Sequence of chain 1.K:
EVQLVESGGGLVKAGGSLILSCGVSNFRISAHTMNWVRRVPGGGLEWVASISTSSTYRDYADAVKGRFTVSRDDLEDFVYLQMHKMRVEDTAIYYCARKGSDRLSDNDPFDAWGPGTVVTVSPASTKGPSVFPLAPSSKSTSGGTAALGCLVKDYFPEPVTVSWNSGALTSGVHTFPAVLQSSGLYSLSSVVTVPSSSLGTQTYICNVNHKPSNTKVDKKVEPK

The protein below binds the small molecule below.
Small molecule (SMILES): CSCC[C@@H]1NC(=O)[C@H](CC(=O)O)NC(=O)[C@H](CC(C)C)NC(=O)[C@H](C(C)C)NC(=O)[C@H](Cc2cnc[nH]2)NC(=O)[C@H](CO)NC(=O)[C@@H]2CCCN2C(=O)[C@@H]2CCCN2C(=O)[C@@H](NC(=O)[C@H](C)N)CSSC[C@@H](C(=O)N[C@@H](CC(C)C)C(=O)N[C@@H](C)C(=O)N[C@@H](C)C(=O)N[C@H](C=O)CCC(=O)O)NC(=O)[C@H]([C@@H](C)O)NC(=O)CNC(=O)[C@H](CO)NC(=O)[C@H](CCCN=C(N)N)NC1=O

Sequence of chain 1.F:
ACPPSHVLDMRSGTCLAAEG

Binding-site contacts:
Ligand atom CE contacts residue HIS89 of chain 1.J at 3.5 Å.
Ligand atom CB contacts residue TYR57 of chain 1.K at 3.4 Å (hydrophobic).
Ligand atom CD2 contacts residue ALA91 of chain 1.J at 3.8 Å (hydrophobic).
Ligand atom N contacts residue ASP59 of chain 1.K at 3.2 Å (salt-bridge).
Ligand atom C contacts residue TRP31 of chain 1.J at 3.8 Å (hydrophobic).
Ligand atom O contacts residue TRP31 of chain 1.J at 3.0 Å (h-bond).
Ligand atom CG contacts residue TYR93 of chain 1.J at 4.1 Å (hydrophobic).
Ligand atom O contacts residue TYR57 of chain 1.K at 3.8 Å.
Ligand atom C contacts residue ASN107 of chain 1.K at 3.9 Å.
Ligand atom CD1 contacts residue ALA91 of chain 1.J at 3.8 Å (hydrophobic).
Ligand atom O contacts residue ASN107 of chain 1.K at 4.0 Å.
Ligand atom C contacts residue TRP31 of chain 1.J at 4.1 Å (hydrophobic).
Ligand atom CD contacts residue TYR93 of chain 1.J at 4.0 Å (hydrophobic).
Ligand atom O contacts residue TRP31 of chain 1.J at 3.3 Å.
Ligand atom N contacts residue TRP31 of chain 1.J at 3.7 Å.
Ligand atom O contacts residue ALA91 of chain 1.J at 3.8 Å.
Ligand atom CB contacts residue ASP59 of chain 1.K at 4.0 Å.
Ligand atom N contacts residue TYR57 of chain 1.K at 4.1 Å.
Ligand atom C contacts residue TYR57 of chain 1.K at 3.9 Å (hydrophobic).
Ligand atom CG contacts residue TYR57 of chain 1.K at 3.7 Å (hydrophobic).
Ligand atom SD contacts residue SER27 of chain 1.J at 3.8 Å.
Ligand atom CD1 contacts residue GLY92 of chain 1.J at 3.7 Å.
Ligand atom CG contacts residue GLU29 of chain 1.J at 4.0 Å.
Ligand atom O contacts residue ASP59 of chain 1.K at 3.6 Å.
Ligand atom O contacts residue TYR57 of chain 1.K at 3.6 Å.
Ligand atom O contacts residue GLU29 of chain 1.J at 4.0 Å.
Ligand atom O contacts residue GLY92 of chain 1.J at 3.0 Å (h-bond).
Ligand atom CG2 contacts residue ASP106 of chain 1.K at 3.3 Å.
Ligand atom CA contacts residue ASN107 of chain 1.K at 3.6 Å.
Ligand atom CA contacts residue TRP31 of chain 1.J at 3.7 Å (hydrophobic).
Ligand atom C contacts residue GLY92 of chain 1.J at 3.9 Å.
Ligand atom C contacts residue TYR57 of chain 1.K at 3.8 Å (hydrophobic).
Ligand atom O contacts residue ASN107 of chain 1.K at 3.2 Å.
Ligand atom CA contacts residue TYR57 of chain 1.K at 3.9 Å (hydrophobic).
Ligand atom SD contacts residue ILE28 of chain 1.J at 4.0 Å.
Ligand atom SG contacts residue TYR93 of chain 1.J at 4.0 Å.
Ligand atom CE contacts residue SER27 of chain 1.J at 3.9 Å.
Ligand atom CD contacts residue TYR57 of chain 1.K at 4.0 Å (hydrophobic).
Ligand atom O contacts residue TRP31 of chain 1.J at 3.8 Å.
Ligand atom CA contacts residue GLU29 of chain 1.J at 3.9 Å.

Sequence of chain 1.J:
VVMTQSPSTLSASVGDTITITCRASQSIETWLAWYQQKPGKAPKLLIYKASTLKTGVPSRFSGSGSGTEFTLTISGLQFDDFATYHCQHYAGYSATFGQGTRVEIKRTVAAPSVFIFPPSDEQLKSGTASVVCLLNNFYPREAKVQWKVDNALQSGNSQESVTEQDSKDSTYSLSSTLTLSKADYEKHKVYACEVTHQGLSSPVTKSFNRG